This small molecule binds to this protein.
Small molecule (SMILES): [H]/N=C(\N)N[C@H]1C=C(C(=O)O)C[C@@H](OC(CC)CC)[C@@H]1NC(C)=O

Sequence of chain 2.A:
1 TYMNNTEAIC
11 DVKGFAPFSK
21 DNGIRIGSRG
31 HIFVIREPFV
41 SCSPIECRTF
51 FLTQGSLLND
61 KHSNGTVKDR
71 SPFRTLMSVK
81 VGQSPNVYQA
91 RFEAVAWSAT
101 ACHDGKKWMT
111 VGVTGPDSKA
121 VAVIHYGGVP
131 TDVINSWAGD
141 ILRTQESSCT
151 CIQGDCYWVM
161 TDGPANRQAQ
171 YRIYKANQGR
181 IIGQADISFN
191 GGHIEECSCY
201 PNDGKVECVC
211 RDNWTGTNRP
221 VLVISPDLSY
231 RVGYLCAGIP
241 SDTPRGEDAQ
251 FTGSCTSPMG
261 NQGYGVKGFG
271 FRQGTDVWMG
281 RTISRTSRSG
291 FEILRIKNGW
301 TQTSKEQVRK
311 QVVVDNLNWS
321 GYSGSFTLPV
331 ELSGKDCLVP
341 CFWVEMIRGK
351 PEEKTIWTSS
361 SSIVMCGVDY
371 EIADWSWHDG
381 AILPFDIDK

Binding-site contacts:
Ligand atom CAI contacts residue TYR322 of chain 2.A at 3.4 Å (hydrophobic).
Ligand atom OAF contacts residue ARG70 of chain 2.A at 3.0 Å (salt-bridge).
Ligand atom CAT contacts residue GLU196 of chain 2.A at 3.6 Å.
Ligand atom NAD contacts residue ARG74 of chain 2.A at 3.3 Å (salt-bridge).
Ligand atom CAB contacts residue ARG143 of chain 2.A at 3.5 Å.
Ligand atom CAQ contacts residue GLU37 of chain 2.A at 3.7 Å.
Ligand atom NAE contacts residue GLU146 of chain 2.A at 3.6 Å (salt-bridge).
Ligand atom CAW contacts residue ASP69 of chain 2.A at 3.9 Å.
Ligand atom CAL contacts residue TYR322 of chain 2.A at 3.5 Å (hydrophobic).
Ligand atom OAH contacts residue ARG288 of chain 2.A at 3.2 Å (salt-bridge).
Ligand atom CAV contacts residue TYR322 of chain 2.A at 3.8 Å (hydrophobic).
Ligand atom CAT contacts residue GLU195 of chain 2.A at 3.8 Å.
Ligand atom CAL contacts residue ARG211 of chain 2.A at 3.8 Å.
Ligand atom CAR contacts residue ARG36 of chain 2.A at 3.8 Å.
Ligand atom OAG contacts residue ARG211 of chain 2.A at 3.4 Å (salt-bridge).
Ligand atom CAQ contacts residue TRP97 of chain 2.A at 3.2 Å (hydrophobic).
Ligand atom OAF contacts residue ASP69 of chain 2.A at 3.5 Å.
Ligand atom CAC contacts residue TRP97 of chain 2.A at 3.7 Å (hydrophobic).
Ligand atom CAJ contacts residue GLU196 of chain 2.A at 3.4 Å.
Ligand atom NAE contacts residue TRP97 of chain 2.A at 2.8 Å (h-bond).
Ligand atom OAG contacts residue TYR322 of chain 2.A at 3.6 Å.
Ligand atom OAG contacts residue ARG288 of chain 2.A at 2.9 Å (salt-bridge).
Ligand atom CAJ contacts residue ARG211 of chain 2.A at 3.5 Å.
Ligand atom CAK contacts residue ARG143 of chain 2.A at 3.1 Å.
Ligand atom NAD contacts residue TRP97 of chain 2.A at 2.8 Å (h-bond).
Ligand atom CAR contacts residue ARG288 of chain 2.A at 3.7 Å.
Ligand atom CAA contacts residue ARG211 of chain 2.A at 3.7 Å.
Ligand atom CAV contacts residue GLU196 of chain 2.A at 3.3 Å.
Ligand atom CAI contacts residue ASP69 of chain 2.A at 3.3 Å.
Ligand atom CAA contacts residue ASN213 of chain 2.A at 3.2 Å.
Ligand atom CAS contacts residue TYR322 of chain 2.A at 3.1 Å (hydrophobic).
Ligand atom CAU contacts residue ASP69 of chain 2.A at 3.5 Å.
Ligand atom NAM contacts residue GLU37 of chain 2.A at 3.5 Å (salt-bridge).
Ligand atom CAR contacts residue TYR322 of chain 2.A at 3.3 Å (hydrophobic).
Ligand atom NAD contacts residue ASP69 of chain 2.A at 2.7 Å (salt-bridge).
Ligand atom NAM contacts residue ASP69 of chain 2.A at 3.0 Å (salt-bridge).
Ligand atom CAI contacts residue GLU37 of chain 2.A at 3.7 Å.
Ligand atom CAJ contacts residue GLU195 of chain 2.A at 3.8 Å.
Ligand atom CAK contacts residue GLU195 of chain 2.A at 3.3 Å.
Ligand atom OAH contacts residue ARG36 of chain 2.A at 2.6 Å (salt-bridge).